Sequence of chain 1.A:
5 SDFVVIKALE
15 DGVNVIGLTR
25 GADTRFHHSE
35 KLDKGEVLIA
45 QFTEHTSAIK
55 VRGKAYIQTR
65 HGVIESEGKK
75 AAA

Binding-site contacts:
Ligand atom CZ2 contacts residue ALA44 of chain 1.B at 3.8 Å (hydrophobic).
Ligand atom N contacts residue THR28 of chain 1.A at 2.8 Å (h-bond).
Ligand atom CB contacts residue SER51 of chain 1.A at 3.4 Å.
Ligand atom CB contacts residue THR28 of chain 1.A at 3.5 Å.
Ligand atom OXT contacts residue GLY25 of chain 1.A at 3.1 Å (h-bond).
Ligand atom CE2 contacts residue ALA44 of chain 1.B at 3.9 Å (hydrophobic).
Ligand atom O contacts residue THR47 of chain 1.B at 2.6 Å (h-bond).
Ligand atom CZ2 contacts residue ILE53 of chain 1.B at 3.8 Å (hydrophobic).
Ligand atom CE3 contacts residue HIS31 of chain 1.B at 3.8 Å.
Ligand atom C contacts residue THR47 of chain 1.B at 3.5 Å.
Ligand atom NE1 contacts residue ALA44 of chain 1.B at 3.8 Å.
Ligand atom CG contacts residue SER51 of chain 1.A at 3.9 Å.
Ligand atom N contacts residue THR23 of chain 1.A at 2.8 Å (h-bond).
Ligand atom CD2 contacts residue THR50 of chain 1.B at 4.0 Å.
Ligand atom CZ2 contacts residue THR50 of chain 1.B at 3.9 Å.
Ligand atom O contacts residue HIS49 of chain 1.B at 3.8 Å.
Ligand atom CH2 contacts residue GLY21 of chain 1.B at 3.5 Å.
Ligand atom O contacts residue THR50 of chain 1.B at 2.9 Å (h-bond).
Ligand atom OXT contacts residue THR23 of chain 1.A at 3.8 Å.
Ligand atom OXT contacts residue THR47 of chain 1.B at 3.6 Å.
Ligand atom OXT contacts residue ARG24 of chain 1.A at 3.5 Å.
Ligand atom CD1 contacts residue GLN45 of chain 1.B at 3.5 Å.
Ligand atom CD1 contacts residue SER51 of chain 1.A at 3.5 Å.
Ligand atom C contacts residue SER51 of chain 1.A at 3.5 Å.
Ligand atom CE2 contacts residue GLN45 of chain 1.B at 3.9 Å.
Ligand atom OXT contacts residue SER51 of chain 1.A at 2.7 Å (h-bond).
Ligand atom CD1 contacts residue THR47 of chain 1.B at 3.9 Å.
Ligand atom C contacts residue THR50 of chain 1.B at 3.9 Å.
Ligand atom O contacts residue GLY25 of chain 1.A at 3.8 Å.
Ligand atom C contacts residue GLY25 of chain 1.A at 3.4 Å.
Ligand atom CD1 contacts residue ALA52 of chain 1.A at 4.0 Å (hydrophobic).
Ligand atom CA contacts residue SER51 of chain 1.A at 3.9 Å.
Ligand atom CA contacts residue GLY25 of chain 1.A at 3.5 Å.
Ligand atom N contacts residue ASP27 of chain 1.A at 3.1 Å (salt-bridge).
Ligand atom N contacts residue GLY25 of chain 1.A at 2.8 Å (h-bond).
Ligand atom CB contacts residue THR23 of chain 1.A at 3.7 Å.
Ligand atom CZ3 contacts residue GLY21 of chain 1.B at 3.7 Å.
Ligand atom CA contacts residue THR23 of chain 1.A at 3.8 Å.
Ligand atom CA contacts residue THR28 of chain 1.A at 3.2 Å.
Ligand atom NE1 contacts residue GLN45 of chain 1.B at 2.8 Å (h-bond).

Sequence of chain 1.B:
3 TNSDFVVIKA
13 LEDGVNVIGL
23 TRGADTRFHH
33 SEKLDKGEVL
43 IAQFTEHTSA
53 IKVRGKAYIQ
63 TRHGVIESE

This small molecule binds to this protein.
Small molecule (SMILES): N[C@@H](Cc1c[nH]c2ccccc12)C(=O)O